Sequence of chain 1.A:
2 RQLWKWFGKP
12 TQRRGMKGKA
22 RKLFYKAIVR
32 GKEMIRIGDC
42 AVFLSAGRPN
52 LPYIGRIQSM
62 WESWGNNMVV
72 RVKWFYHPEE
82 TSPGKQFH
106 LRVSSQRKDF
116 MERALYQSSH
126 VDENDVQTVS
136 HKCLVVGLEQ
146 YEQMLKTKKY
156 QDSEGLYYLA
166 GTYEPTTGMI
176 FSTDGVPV

Binding-site contacts:
Ligand atom O contacts residue GLN132 of chain 1.A at 3.5 Å (h-bond).
Ligand atom CA contacts residue THR133 of chain 1.A at 3.8 Å.
Ligand atom O contacts residue ASN129 of chain 1.A at 2.9 Å (h-bond).
Ligand atom O contacts residue LEU45 of chain 1.A at 3.7 Å.
Ligand atom CB contacts residue ASP130 of chain 1.A at 2.9 Å.
Ligand atom N contacts residue ASP127 of chain 1.A at 2.8 Å (salt-bridge).
Ligand atom CD contacts residue TRP75 of chain 1.A at 3.7 Å (hydrophobic).
Ligand atom N contacts residue ASN129 of chain 1.A at 3.6 Å.
Ligand atom CB contacts residue THR133 of chain 1.A at 3.6 Å.
Ligand atom C contacts residue HIS125 of chain 1.A at 3.7 Å.
Ligand atom CB contacts residue LEU45 of chain 1.A at 3.4 Å (hydrophobic).
Ligand atom N contacts residue GLN132 of chain 1.A at 3.3 Å.
Ligand atom CG2 contacts residue SER46 of chain 1.A at 3.7 Å.
Ligand atom CA contacts residue ASP127 of chain 1.A at 3.3 Å.
Ligand atom CM2 contacts residue PHE76 of chain 1.A at 3.5 Å (hydrophobic).
Ligand atom N contacts residue THR133 of chain 1.A at 3.6 Å.
Ligand atom CG contacts residue TRP75 of chain 1.A at 3.8 Å (hydrophobic).
Ligand atom N contacts residue ASP130 of chain 1.A at 3.7 Å.
Ligand atom CA contacts residue ASP130 of chain 1.A at 3.8 Å.
Ligand atom CM3 contacts residue TYR54 of chain 1.A at 3.7 Å (hydrophobic).
Ligand atom N contacts residue LEU45 of chain 1.A at 2.8 Å (h-bond).
Ligand atom CA contacts residue ASP127 of chain 1.A at 3.9 Å.
Ligand atom O contacts residue ASP127 of chain 1.A at 3.8 Å.
Ligand atom C contacts residue ASP127 of chain 1.A at 3.6 Å.
Ligand atom CA contacts residue LEU45 of chain 1.A at 3.6 Å (hydrophobic).
Ligand atom CM1 contacts residue TRP75 of chain 1.A at 3.8 Å (hydrophobic).
Ligand atom CM3 contacts residue GLU81 of chain 1.A at 3.2 Å.
Ligand atom CB contacts residue PHE44 of chain 1.A at 3.9 Å (hydrophobic).
Ligand atom CB contacts residue ASP127 of chain 1.A at 3.4 Å.
Ligand atom C contacts residue THR133 of chain 1.A at 3.6 Å.
Ligand atom CM1 contacts residue TYR54 of chain 1.A at 3.4 Å (hydrophobic).
Ligand atom C contacts residue ASN129 of chain 1.A at 3.9 Å.
Ligand atom CM2 contacts residue TYR77 of chain 1.A at 3.7 Å (hydrophobic).
Ligand atom CA contacts residue LEU45 of chain 1.A at 3.8 Å (hydrophobic).
Ligand atom OG contacts residue HIS125 of chain 1.A at 3.0 Å (h-bond).
Ligand atom C contacts residue LEU45 of chain 1.A at 3.8 Å (hydrophobic).
Ligand atom OG contacts residue ASP127 of chain 1.A at 2.6 Å (salt-bridge).
Ligand atom CB contacts residue THR133 of chain 1.A at 3.5 Å.
Ligand atom O contacts residue THR133 of chain 1.A at 3.7 Å.
Ligand atom O contacts residue HIS125 of chain 1.A at 3.3 Å.

This small molecule binds to this protein.
Small molecule (SMILES): C[C@H](N)C(=O)N[C@@H](C)C(=O)N[C@H](C(=O)N[C@@H](C)C(=O)N[C@@H](C)C(=O)N[C@@H](CCCC[N+](C)(C)C)C(=O)N[C@@H](CO)C(=O)N[C@H](C=O)[C@@H](C)O)[C@@H](C)O